Binding-site contacts:
Ligand atom NZ contacts residue THR248 of chain 1.A at 3.0 Å (h-bond).
Ligand atom NE contacts residue TRP319 of chain 1.A at 3.3 Å.
Ligand atom O contacts residue ASN281 of chain 1.A at 3.3 Å (h-bond).
Ligand atom NH1 contacts residue TRP319 of chain 1.A at 3.2 Å.
Ligand atom O contacts residue LYS160 of chain 1.A at 2.6 Å (salt-bridge).
Ligand atom NZ contacts residue VAL241 of chain 1.A at 2.8 Å (h-bond).
Ligand atom NZ contacts residue ASN281 of chain 1.A at 2.6 Å (h-bond).
Ligand atom CG contacts residue THR242 of chain 1.A at 3.9 Å.
Ligand atom CZ contacts residue TRP319 of chain 1.A at 3.2 Å (hydrophobic).
Ligand atom NH2 contacts residue GLU316 of chain 1.A at 2.5 Å (salt-bridge).
Ligand atom CE contacts residue ASN281 of chain 1.A at 3.4 Å.
Ligand atom NH2 contacts residue SER280 of chain 1.A at 2.8 Å (h-bond).
Ligand atom CA contacts residue ASN281 of chain 1.A at 3.8 Å.
Ligand atom CE contacts residue GLY243 of chain 1.A at 3.1 Å.
Ligand atom CD contacts residue ASN281 of chain 1.A at 3.5 Å.
Ligand atom C contacts residue ASN281 of chain 1.A at 3.4 Å.
Ligand atom CD contacts residue GLY243 of chain 1.A at 3.8 Å.
Ligand atom CG1 contacts residue THR242 of chain 1.A at 3.8 Å.
Ligand atom O contacts residue TRP277 of chain 1.A at 3.1 Å (h-bond).
Ligand atom CA contacts residue ASN281 of chain 1.A at 3.2 Å.
Ligand atom CZ contacts residue TRP277 of chain 1.A at 4.0 Å (hydrophobic).
Ligand atom N contacts residue ALA284 of chain 1.A at 3.9 Å.
Ligand atom N contacts residue LYS160 of chain 1.A at 3.8 Å.
Ligand atom NE contacts residue SER280 of chain 1.A at 4.0 Å.
Ligand atom O contacts residue THR242 of chain 1.A at 3.7 Å.
Ligand atom NZ contacts residue GLY243 of chain 1.A at 3.4 Å (h-bond).
Ligand atom CB contacts residue LYS160 of chain 1.A at 3.4 Å.
Ligand atom NH2 contacts residue TRP277 of chain 1.A at 3.6 Å.
Ligand atom CZ contacts residue GLU316 of chain 1.A at 3.0 Å.
Ligand atom CG2 contacts residue LYS160 of chain 1.A at 3.4 Å.
Ligand atom CZ contacts residue SER280 of chain 1.A at 3.8 Å.
Ligand atom C contacts residue LYS160 of chain 1.A at 3.7 Å.
Ligand atom CD contacts residue TRP319 of chain 1.A at 3.5 Å (hydrophobic).
Ligand atom NH1 contacts residue GLU316 of chain 1.A at 2.8 Å (salt-bridge).
Ligand atom CD contacts residue VAL241 of chain 1.A at 3.4 Å (hydrophobic).
Ligand atom CE contacts residue VAL241 of chain 1.A at 3.5 Å (hydrophobic).
Ligand atom NH2 contacts residue TRP319 of chain 1.A at 3.2 Å.
Ligand atom CD contacts residue THR242 of chain 1.A at 3.9 Å.
Ligand atom CB contacts residue THR242 of chain 1.A at 3.9 Å.
Ligand atom N contacts residue ASN281 of chain 1.A at 2.7 Å (h-bond).

Sequence of chain 1.A:
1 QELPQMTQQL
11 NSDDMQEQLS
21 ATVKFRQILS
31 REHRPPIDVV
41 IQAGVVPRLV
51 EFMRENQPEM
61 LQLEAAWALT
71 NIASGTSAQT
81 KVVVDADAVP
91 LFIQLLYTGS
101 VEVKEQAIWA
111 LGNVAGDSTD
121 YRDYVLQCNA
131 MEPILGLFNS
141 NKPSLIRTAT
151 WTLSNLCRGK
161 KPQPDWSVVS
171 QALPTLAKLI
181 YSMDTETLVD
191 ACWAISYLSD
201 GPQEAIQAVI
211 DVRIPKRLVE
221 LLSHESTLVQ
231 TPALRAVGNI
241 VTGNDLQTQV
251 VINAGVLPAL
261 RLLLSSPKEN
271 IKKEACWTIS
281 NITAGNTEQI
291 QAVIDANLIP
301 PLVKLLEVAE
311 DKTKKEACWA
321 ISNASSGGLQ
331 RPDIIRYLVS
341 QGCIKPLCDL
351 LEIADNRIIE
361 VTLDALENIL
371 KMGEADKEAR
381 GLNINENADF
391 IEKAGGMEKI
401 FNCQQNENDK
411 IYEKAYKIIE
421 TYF

The small molecule below binds the protein below.
Small molecule (SMILES): CC(C)[C@H](NC(=O)[C@H](CCCN=C(N)N)NC(=O)[C@@H](N)CCCCN)C(=O)N[C@@H](C)C(=O)N[C@@H](C)C=O